A protein and the small-molecule ligand that binds it are described below.
Small molecule (SMILES): Nc1nc2c(ncn2[C@@H]2O[C@H](CO[P](=O)(O)O[P](=O)(O)NP(=O)(O)O)[C@@H](O)[C@H]2O)c(=O)[nH]1

Sequence of chain 1.G:
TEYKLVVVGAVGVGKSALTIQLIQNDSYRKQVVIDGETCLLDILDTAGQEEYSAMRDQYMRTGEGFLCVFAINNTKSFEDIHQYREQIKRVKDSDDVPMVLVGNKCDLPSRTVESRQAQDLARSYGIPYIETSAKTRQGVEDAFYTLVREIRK

Binding-site contacts:
Ligand atom C6 contacts residue LYS117 of chain 1.G at 3.6 Å.
Ligand atom C5 contacts residue ASN116 of chain 1.G at 3.7 Å.
Ligand atom O3A contacts residue LYS16 of chain 1.G at 3.7 Å.
Ligand atom O2A contacts residue ALA18 of chain 1.G at 2.8 Å (h-bond).
Ligand atom PB contacts residue LYS16 of chain 1.G at 3.5 Å.
Ligand atom O4' contacts residue LYS117 of chain 1.G at 3.0 Å (salt-bridge).
Ligand atom PB contacts residue MG1 of chain 1.V at 3.5 Å.
Ligand atom C2 contacts residue ASP119 of chain 1.G at 3.6 Å.
Ligand atom O2B contacts residue MG1 of chain 1.V at 2.3 Å.
Ligand atom O1G contacts residue LYS16 of chain 1.G at 2.8 Å (salt-bridge).
Ligand atom N1 contacts residue LYS117 of chain 1.G at 3.7 Å.
Ligand atom O6 contacts residue SER145 of chain 1.G at 3.3 Å.
Ligand atom O6 contacts residue ALA146 of chain 1.G at 2.8 Å (h-bond).
Ligand atom O2A contacts residue SER17 of chain 1.G at 3.6 Å.
Ligand atom O2B contacts residue SER17 of chain 1.G at 2.8 Å (h-bond).
Ligand atom N2 contacts residue ASP119 of chain 1.G at 3.0 Å (salt-bridge).
Ligand atom N1 contacts residue ASP119 of chain 1.G at 2.7 Å (salt-bridge).
Ligand atom C5' contacts residue GLY13 of chain 1.G at 3.5 Å.
Ligand atom O6 contacts residue LYS117 of chain 1.G at 3.3 Å.
Ligand atom O6 contacts residue ASN116 of chain 1.G at 3.4 Å (h-bond).
Ligand atom O2B contacts residue LYS16 of chain 1.G at 3.5 Å (salt-bridge).
Ligand atom N3B contacts residue MG1 of chain 1.V at 3.6 Å.
Ligand atom O1B contacts residue LYS16 of chain 1.G at 2.9 Å (salt-bridge).
Ligand atom C6 contacts residue ASP119 of chain 1.G at 3.5 Å.
Ligand atom O1B contacts residue GLY13 of chain 1.G at 3.6 Å (h-bond).
Ligand atom N7 contacts residue ASN116 of chain 1.G at 3.2 Å (h-bond).
Ligand atom N2 contacts residue LEU120 of chain 1.G at 3.7 Å.
Ligand atom O6 contacts residue ASP119 of chain 1.G at 3.5 Å (salt-bridge).
Ligand atom O1G contacts residue VAL12 of chain 1.G at 3.3 Å.
Ligand atom C8 contacts residue ALA18 of chain 1.G at 3.6 Å (hydrophobic).
Ligand atom O1B contacts residue GLY15 of chain 1.G at 3.1 Å (h-bond).
Ligand atom N7 contacts residue ALA146 of chain 1.G at 3.6 Å.
Ligand atom O1G contacts residue GLY13 of chain 1.G at 3.1 Å (h-bond).
Ligand atom N3B contacts residue GLY13 of chain 1.G at 3.3 Å (h-bond).
Ligand atom PG contacts residue MG1 of chain 1.V at 3.5 Å.
Ligand atom O1B contacts residue VAL14 of chain 1.G at 3.4 Å (h-bond).
Ligand atom O2G contacts residue MG1 of chain 1.V at 2.1 Å.
Ligand atom O3A contacts residue GLY15 of chain 1.G at 3.0 Å (h-bond).
Ligand atom O6 contacts residue LYS147 of chain 1.G at 3.4 Å (salt-bridge).
Ligand atom C6 contacts residue LYS147 of chain 1.G at 3.6 Å.